Sequence of chain 1.A:
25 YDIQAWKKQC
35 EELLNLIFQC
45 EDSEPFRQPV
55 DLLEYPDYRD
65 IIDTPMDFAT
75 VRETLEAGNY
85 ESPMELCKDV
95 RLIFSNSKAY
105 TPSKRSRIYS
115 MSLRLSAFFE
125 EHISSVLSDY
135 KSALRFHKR

Binding-site contacts:
Ligand atom C4 contacts residue ARG118 of chain 1.A at 4.1 Å.
Ligand atom O1 contacts residue LEU119 of chain 1.A at 3.5 Å (h-bond).
Ligand atom C5 contacts residue CYS44 of chain 1.A at 4.4 Å (hydrophobic).
Ligand atom C12 contacts residue PHE122 of chain 1.A at 3.5 Å (hydrophobic).
Ligand atom O1 contacts residue CYS44 of chain 1.A at 4.2 Å.
Ligand atom C2 contacts residue LEU119 of chain 1.A at 4.1 Å (hydrophobic).
Ligand atom O9 contacts residue PHE122 of chain 1.A at 3.9 Å.
Ligand atom C12 contacts residue CYS44 of chain 1.A at 4.4 Å (hydrophobic).
Ligand atom C13 contacts residue PHE122 of chain 1.A at 3.7 Å (hydrophobic).
Ligand atom C2 contacts residue ASP46 of chain 1.A at 3.3 Å.
Ligand atom C2 contacts residue ARG118 of chain 1.A at 4.3 Å.
Ligand atom C13 contacts residue CYS44 of chain 1.A at 3.8 Å (hydrophobic).
Ligand atom C5 contacts residue PHE122 of chain 1.A at 3.5 Å (hydrophobic).
Ligand atom C6 contacts residue PHE122 of chain 1.A at 3.6 Å (hydrophobic).
Ligand atom O3 contacts residue CYS44 of chain 1.A at 3.6 Å.
Ligand atom C2 contacts residue CYS44 of chain 1.A at 3.8 Å (hydrophobic).
Ligand atom O3 contacts residue ASP46 of chain 1.A at 3.3 Å (salt-bridge).
Ligand atom C4 contacts residue PHE122 of chain 1.A at 3.4 Å (hydrophobic).
Ligand atom O1 contacts residue ARG118 of chain 1.A at 3.5 Å.
Ligand atom C7 contacts residue PHE122 of chain 1.A at 3.7 Å (hydrophobic).
Ligand atom C4 contacts residue CYS44 of chain 1.A at 4.1 Å (hydrophobic).
Ligand atom C8 contacts residue PHE122 of chain 1.A at 3.5 Å (hydrophobic).
Ligand atom C4 contacts residue LEU119 of chain 1.A at 4.2 Å (hydrophobic).
Ligand atom C10 contacts residue PHE122 of chain 1.A at 3.9 Å (hydrophobic).
Ligand atom O1 contacts residue ASP46 of chain 1.A at 2.5 Å (salt-bridge).

This small molecule binds to this protein.
Small molecule (SMILES): CCOc1ccc(CC(=O)O)cc1